Binding-site contacts:
Ligand atom N2 contacts residue ASN577 of chain 1.A at 2.9 Å (h-bond).
Ligand atom C8 contacts residue ASN577 of chain 1.A at 3.3 Å.
Ligand atom O7 contacts residue ASN577 of chain 1.A at 3.3 Å (h-bond).
Ligand atom O5 contacts residue ASN577 of chain 1.A at 2.4 Å (h-bond).
Ligand atom C4 contacts residue ASN577 of chain 1.A at 4.2 Å.
Ligand atom C7 contacts residue ASN577 of chain 1.A at 3.3 Å.
Ligand atom C1 contacts residue ASN577 of chain 1.A at 1.4 Å.
Ligand atom C5 contacts residue ASN577 of chain 1.A at 3.7 Å.
Ligand atom C2 contacts residue ASN577 of chain 1.A at 2.5 Å.
Ligand atom C3 contacts residue ASN577 of chain 1.A at 3.8 Å.

A protein and the small-molecule ligand that binds it are described below.
Small molecule (SMILES): CC(=O)N[C@@H]1[C@@H](O)[C@H](O)[C@@H](CO)O[C@H]1O

Sequence of chain 1.A:
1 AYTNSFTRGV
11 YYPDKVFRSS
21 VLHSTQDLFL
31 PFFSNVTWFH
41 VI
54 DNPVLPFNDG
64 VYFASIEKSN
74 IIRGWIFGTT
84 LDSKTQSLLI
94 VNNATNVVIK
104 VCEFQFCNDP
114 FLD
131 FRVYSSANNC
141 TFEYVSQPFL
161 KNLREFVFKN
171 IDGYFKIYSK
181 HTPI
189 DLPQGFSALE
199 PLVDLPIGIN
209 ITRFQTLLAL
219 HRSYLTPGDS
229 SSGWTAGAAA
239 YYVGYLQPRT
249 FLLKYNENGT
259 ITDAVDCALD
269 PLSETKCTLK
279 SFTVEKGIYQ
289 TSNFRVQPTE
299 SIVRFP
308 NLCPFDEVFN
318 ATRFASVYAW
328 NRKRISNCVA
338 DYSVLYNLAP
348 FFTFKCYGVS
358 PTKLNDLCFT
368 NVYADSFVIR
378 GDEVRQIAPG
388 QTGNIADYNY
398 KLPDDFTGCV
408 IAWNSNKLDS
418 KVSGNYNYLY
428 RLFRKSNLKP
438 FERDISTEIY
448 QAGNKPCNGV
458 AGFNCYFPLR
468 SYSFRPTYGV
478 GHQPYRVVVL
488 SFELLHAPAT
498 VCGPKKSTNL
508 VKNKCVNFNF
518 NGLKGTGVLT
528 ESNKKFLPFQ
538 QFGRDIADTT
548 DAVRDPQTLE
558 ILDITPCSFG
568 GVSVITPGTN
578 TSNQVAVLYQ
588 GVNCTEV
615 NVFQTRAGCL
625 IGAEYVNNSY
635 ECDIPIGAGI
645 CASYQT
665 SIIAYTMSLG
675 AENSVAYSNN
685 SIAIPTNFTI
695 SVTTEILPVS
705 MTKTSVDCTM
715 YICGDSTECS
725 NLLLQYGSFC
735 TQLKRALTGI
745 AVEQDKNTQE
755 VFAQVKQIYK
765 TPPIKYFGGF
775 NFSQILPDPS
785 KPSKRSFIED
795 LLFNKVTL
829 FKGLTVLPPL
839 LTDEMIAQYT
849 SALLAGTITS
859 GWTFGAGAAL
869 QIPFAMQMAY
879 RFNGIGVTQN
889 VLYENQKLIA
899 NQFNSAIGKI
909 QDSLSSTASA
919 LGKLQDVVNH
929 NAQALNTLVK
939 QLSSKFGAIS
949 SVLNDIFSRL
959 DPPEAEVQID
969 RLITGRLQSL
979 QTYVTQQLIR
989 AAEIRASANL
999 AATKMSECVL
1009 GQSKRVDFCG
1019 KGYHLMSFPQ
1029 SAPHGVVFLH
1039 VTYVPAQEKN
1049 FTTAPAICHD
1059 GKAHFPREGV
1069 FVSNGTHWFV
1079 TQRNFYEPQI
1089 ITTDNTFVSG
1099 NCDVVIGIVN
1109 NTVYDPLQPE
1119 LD